A small-molecule ligand and the protein it binds are described below.
Small molecule (SMILES): C[C@H](CCOC(=O)N(C)C)N(C)C

Sequence of chain 1.R:
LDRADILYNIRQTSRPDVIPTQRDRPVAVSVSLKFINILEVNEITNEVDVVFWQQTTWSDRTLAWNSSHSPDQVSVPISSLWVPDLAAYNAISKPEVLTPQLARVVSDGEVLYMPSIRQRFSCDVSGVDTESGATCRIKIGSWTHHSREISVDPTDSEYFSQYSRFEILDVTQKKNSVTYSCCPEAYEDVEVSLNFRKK

Sequence of chain 1.Q:
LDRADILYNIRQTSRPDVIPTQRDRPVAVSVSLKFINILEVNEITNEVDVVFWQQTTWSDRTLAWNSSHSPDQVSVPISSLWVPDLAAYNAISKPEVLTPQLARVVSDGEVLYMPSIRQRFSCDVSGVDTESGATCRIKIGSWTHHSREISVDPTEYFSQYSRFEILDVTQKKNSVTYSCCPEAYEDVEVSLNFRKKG

Binding-site contacts:
Ligand atom C10 contacts residue SER142 of chain 1.Q at 3.5 Å.
Ligand atom C8 contacts residue TRP143 of chain 1.Q at 3.7 Å (hydrophobic).
Ligand atom C4 contacts residue TYR192 of chain 1.Q at 3.5 Å (hydrophobic).
Ligand atom C13 contacts residue TYR192 of chain 1.Q at 3.2 Å (hydrophobic).
Ligand atom N5 contacts residue LEU112 of chain 1.R at 3.9 Å.
Ligand atom C13 contacts residue LEU112 of chain 1.R at 4.3 Å (hydrophobic).
Ligand atom C4 contacts residue TYR185 of chain 1.Q at 4.3 Å (hydrophobic).
Ligand atom N5 contacts residue THR144 of chain 1.Q at 4.0 Å.
Ligand atom C9 contacts residue TRP143 of chain 1.Q at 3.5 Å (hydrophobic).
Ligand atom C11 contacts residue TYR185 of chain 1.Q at 4.1 Å (hydrophobic).
Ligand atom C8 contacts residue MET114 of chain 1.R at 4.1 Å (hydrophobic).
Ligand atom C2 contacts residue MET114 of chain 1.R at 3.8 Å (hydrophobic).
Ligand atom C10 contacts residue TRP143 of chain 1.Q at 3.3 Å (hydrophobic).
Ligand atom O6 contacts residue TRP143 of chain 1.Q at 3.4 Å.
Ligand atom C12 contacts residue THR144 of chain 1.Q at 3.6 Å.
Ligand atom C11 contacts residue TYR89 of chain 1.Q at 3.7 Å (hydrophobic).
Ligand atom O6 contacts residue MET114 of chain 1.R at 3.8 Å.
Ligand atom C13 contacts residue TRP143 of chain 1.Q at 3.7 Å (hydrophobic).
Ligand atom O6 contacts residue THR144 of chain 1.Q at 3.5 Å.
Ligand atom C2 contacts residue TRP143 of chain 1.Q at 3.3 Å (hydrophobic).
Ligand atom C11 contacts residue TRP143 of chain 1.Q at 4.2 Å (hydrophobic).
Ligand atom C7 contacts residue TYR89 of chain 1.Q at 4.2 Å (hydrophobic).
Ligand atom C9 contacts residue THR144 of chain 1.Q at 4.1 Å.
Ligand atom C13 contacts residue CYS188 of chain 1.Q at 3.8 Å (hydrophobic).
Ligand atom C9 contacts residue MET114 of chain 1.R at 3.9 Å (hydrophobic).
Ligand atom C13 contacts residue THR144 of chain 1.Q at 4.0 Å.
Ligand atom C11 contacts residue TRP53 of chain 1.R at 3.7 Å (hydrophobic).
Ligand atom C12 contacts residue LEU112 of chain 1.R at 4.0 Å (hydrophobic).
Ligand atom N1 contacts residue TRP143 of chain 1.Q at 2.9 Å (h-bond).
Ligand atom C10 contacts residue TYR89 of chain 1.Q at 3.0 Å (hydrophobic).
Ligand atom N1 contacts residue TYR192 of chain 1.Q at 4.2 Å.
Ligand atom C4 contacts residue TRP143 of chain 1.Q at 3.8 Å (hydrophobic).
Ligand atom C10 contacts residue TYR192 of chain 1.Q at 3.5 Å (hydrophobic).
Ligand atom C7 contacts residue TRP143 of chain 1.Q at 3.6 Å (hydrophobic).
Ligand atom O3 contacts residue TRP143 of chain 1.Q at 3.3 Å (h-bond).
Ligand atom C12 contacts residue ARG104 of chain 1.R at 3.4 Å.
Ligand atom C4 contacts residue CYS187 of chain 1.Q at 4.1 Å (hydrophobic).
Ligand atom N5 contacts residue TRP143 of chain 1.Q at 3.8 Å.
Ligand atom N1 contacts residue TYR89 of chain 1.Q at 4.2 Å.
Ligand atom O3 contacts residue MET114 of chain 1.R at 4.0 Å.